The protein below binds the small molecule below.
Small molecule (SMILES): CC(=O)N[C@@H]1[C@@H](O)[C@H](O)[C@@H](CO)O[C@H]1O

Sequence of chain 1.D:
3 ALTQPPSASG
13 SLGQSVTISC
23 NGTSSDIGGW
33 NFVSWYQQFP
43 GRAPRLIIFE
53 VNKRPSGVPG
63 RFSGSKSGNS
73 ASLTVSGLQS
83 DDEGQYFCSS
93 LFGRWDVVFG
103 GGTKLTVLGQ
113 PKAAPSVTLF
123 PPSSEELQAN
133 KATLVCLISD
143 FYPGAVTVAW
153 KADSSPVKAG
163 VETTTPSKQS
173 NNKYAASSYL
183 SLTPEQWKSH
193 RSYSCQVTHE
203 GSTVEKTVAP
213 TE

Binding-site contacts:
Ligand atom C1 contacts residue SER21 of chain 1.D at 4.0 Å.
Ligand atom C3 contacts residue ASN23 of chain 1.D at 3.8 Å.
Ligand atom C7 contacts residue ASN23 of chain 1.D at 4.2 Å.
Ligand atom O6 contacts residue SER72 of chain 1.D at 4.0 Å.
Ligand atom N2 contacts residue ASN23 of chain 1.D at 2.9 Å (h-bond).
Ligand atom C3 contacts residue SER21 of chain 1.D at 4.2 Å.
Ligand atom C2 contacts residue SER21 of chain 1.D at 4.2 Å.
Ligand atom N2 contacts residue SER21 of chain 1.D at 3.9 Å.
Ligand atom C4 contacts residue ASN23 of chain 1.D at 4.2 Å.
Ligand atom O5 contacts residue ASN23 of chain 1.D at 2.4 Å (h-bond).
Ligand atom C7 contacts residue SER21 of chain 1.D at 4.5 Å.
Ligand atom O7 contacts residue PRO7 of chain 1.D at 4.4 Å.
Ligand atom O7 contacts residue SER21 of chain 1.D at 4.3 Å.
Ligand atom C2 contacts residue ASN23 of chain 1.D at 2.4 Å.
Ligand atom C1 contacts residue ASN23 of chain 1.D at 1.5 Å.
Ligand atom C8 contacts residue THR5 of chain 1.D at 4.5 Å.
Ligand atom C5 contacts residue ASN23 of chain 1.D at 3.6 Å.